Binding-site contacts:
Ligand atom C8 contacts residue PRO8 of chain 1.A at 4.3 Å (hydrophobic).
Ligand atom C5 contacts residue PHE73 of chain 1.A at 3.8 Å (hydrophobic).
Ligand atom C9 contacts residue LEU174 of chain 1.A at 4.2 Å (hydrophobic).
Ligand atom C2 contacts residue LEU116 of chain 1.A at 4.4 Å (hydrophobic).
Ligand atom C1 contacts residue LEU116 of chain 1.A at 3.9 Å (hydrophobic).
Ligand atom C7 contacts residue PHE73 of chain 1.A at 4.0 Å (hydrophobic).
Ligand atom C7 contacts residue PRO8 of chain 1.A at 4.1 Å (hydrophobic).
Ligand atom C4 contacts residue PHE73 of chain 1.A at 4.0 Å (hydrophobic).
Ligand atom C2 contacts residue ILE41 of chain 1.A at 4.3 Å (hydrophobic).
Ligand atom C9 contacts residue PRO8 of chain 1.A at 3.7 Å (hydrophobic).
Ligand atom C1 contacts residue VAL170 of chain 1.A at 4.0 Å (hydrophobic).
Ligand atom C3 contacts residue VAL170 of chain 1.A at 4.3 Å (hydrophobic).
Ligand atom C6 contacts residue LEU174 of chain 1.A at 3.7 Å (hydrophobic).
Ligand atom C7 contacts residue ILE41 of chain 1.A at 4.1 Å (hydrophobic).
Ligand atom C8 contacts residue PHE73 of chain 1.A at 4.5 Å (hydrophobic).
Ligand atom C5 contacts residue ILE41 of chain 1.A at 3.7 Å (hydrophobic).
Ligand atom C7 contacts residue VAL40 of chain 1.A at 4.5 Å (hydrophobic).
Ligand atom C2 contacts residue VAL170 of chain 1.A at 3.6 Å (hydrophobic).
Ligand atom C3 contacts residue PHE73 of chain 1.A at 3.9 Å (hydrophobic).
Ligand atom C1 contacts residue VAL75 of chain 1.A at 4.1 Å (hydrophobic).
Ligand atom C2 contacts residue VAL10 of chain 1.A at 4.2 Å (hydrophobic).
Ligand atom C4 contacts residue VAL170 of chain 1.A at 4.3 Å (hydrophobic).
Ligand atom C6 contacts residue PHE73 of chain 1.A at 3.9 Å (hydrophobic).
Ligand atom C3 contacts residue LEU116 of chain 1.A at 4.1 Å (hydrophobic).
Ligand atom C6 contacts residue ILE177 of chain 1.A at 4.2 Å (hydrophobic).
Ligand atom C8 contacts residue LEU174 of chain 1.A at 3.6 Å (hydrophobic).
Ligand atom C1 contacts residue VAL10 of chain 1.A at 3.8 Å (hydrophobic).
Ligand atom C7 contacts residue LEU174 of chain 1.A at 3.5 Å (hydrophobic).
Ligand atom C8 contacts residue ILE177 of chain 1.A at 3.8 Å (hydrophobic).

A protein and the small-molecule ligand that binds it are described below.
Small molecule (SMILES): CCCCCCCCCCCC[N+](C)(C)CCCS(=O)(=O)[O-]

Sequence of chain 1.A:
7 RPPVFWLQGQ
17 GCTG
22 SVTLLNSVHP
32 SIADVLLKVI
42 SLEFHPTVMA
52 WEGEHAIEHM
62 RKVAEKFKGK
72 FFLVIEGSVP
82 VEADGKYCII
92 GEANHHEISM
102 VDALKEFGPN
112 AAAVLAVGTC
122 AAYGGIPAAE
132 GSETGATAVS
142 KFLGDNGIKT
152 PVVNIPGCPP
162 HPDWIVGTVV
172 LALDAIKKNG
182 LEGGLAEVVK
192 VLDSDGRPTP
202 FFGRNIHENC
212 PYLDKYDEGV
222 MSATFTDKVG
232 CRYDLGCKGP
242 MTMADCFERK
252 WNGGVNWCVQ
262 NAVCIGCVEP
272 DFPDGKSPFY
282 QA